Binding-site contacts:
Ligand atom C4 contacts residue ARG343 of chain 1.A at 3.4 Å.
Ligand atom C1 contacts residue ASN627 of chain 2.A at 1.4 Å.
Ligand atom C1 contacts residue ARG343 of chain 1.A at 4.0 Å.
Ligand atom O2 contacts residue ARG343 of chain 1.A at 3.4 Å (salt-bridge).
Ligand atom C8 contacts residue SER623 of chain 2.A at 3.9 Å.
Ligand atom N2 contacts residue SER623 of chain 2.A at 2.9 Å (h-bond).
Ligand atom O3 contacts residue ARG343 of chain 1.A at 3.0 Å (salt-bridge).
Ligand atom C2 contacts residue GLU265 of chain 1.A at 3.0 Å.
Ligand atom C1 contacts residue GLU265 of chain 1.A at 3.9 Å.
Ligand atom C5 contacts residue ASN627 of chain 2.A at 3.6 Å.
Ligand atom C1 contacts residue GLN729 of chain 2.A at 3.8 Å.
Ligand atom C8 contacts residue SER620 of chain 2.A at 3.5 Å.
Ligand atom C2 contacts residue ASN627 of chain 2.A at 2.4 Å.
Ligand atom C3 contacts residue ARG343 of chain 1.A at 3.7 Å.
Ligand atom C2 contacts residue ARG343 of chain 1.A at 3.8 Å.
Ligand atom C5 contacts residue GLU265 of chain 1.A at 3.2 Å.
Ligand atom C3 contacts residue GLU265 of chain 1.A at 3.5 Å.
Ligand atom C6 contacts residue HIS101 of chain 1.A at 3.9 Å.
Ligand atom O3 contacts residue GLU265 of chain 1.A at 2.9 Å (salt-bridge).
Ligand atom C2 contacts residue GLN729 of chain 2.A at 3.7 Å.
Ligand atom O4 contacts residue GLU265 of chain 1.A at 2.9 Å (salt-bridge).
Ligand atom C8 contacts residue TYR266 of chain 1.A at 3.7 Å (hydrophobic).
Ligand atom O5 contacts residue HIS101 of chain 1.A at 3.4 Å.
Ligand atom N2 contacts residue ASN627 of chain 2.A at 2.9 Å (h-bond).
Ligand atom C8 contacts residue ALA624 of chain 2.A at 3.8 Å (hydrophobic).
Ligand atom O2 contacts residue HIS101 of chain 1.A at 2.9 Å (h-bond).
Ligand atom C4 contacts residue GLU265 of chain 1.A at 3.5 Å.
Ligand atom C7 contacts residue ASN627 of chain 2.A at 3.8 Å.
Ligand atom C3 contacts residue ARG343 of chain 1.A at 3.7 Å.
Ligand atom O4 contacts residue ARG343 of chain 1.A at 3.7 Å.
Ligand atom C1 contacts residue SER623 of chain 2.A at 3.7 Å.
Ligand atom C2 contacts residue SER623 of chain 2.A at 3.7 Å.
Ligand atom C7 contacts residue GLN729 of chain 2.A at 3.4 Å.
Ligand atom C3 contacts residue GLU265 of chain 1.A at 3.6 Å.
Ligand atom O2 contacts residue GLU265 of chain 1.A at 2.5 Å (salt-bridge).
Ligand atom O5 contacts residue ASN627 of chain 2.A at 2.3 Å (h-bond).
Ligand atom C3 contacts residue ASN627 of chain 2.A at 3.8 Å.
Ligand atom O7 contacts residue GLN729 of chain 2.A at 3.3 Å.
Ligand atom C7 contacts residue SER623 of chain 2.A at 3.9 Å.
Ligand atom N2 contacts residue GLN729 of chain 2.A at 3.6 Å (h-bond).

Sequence of chain 1.A:
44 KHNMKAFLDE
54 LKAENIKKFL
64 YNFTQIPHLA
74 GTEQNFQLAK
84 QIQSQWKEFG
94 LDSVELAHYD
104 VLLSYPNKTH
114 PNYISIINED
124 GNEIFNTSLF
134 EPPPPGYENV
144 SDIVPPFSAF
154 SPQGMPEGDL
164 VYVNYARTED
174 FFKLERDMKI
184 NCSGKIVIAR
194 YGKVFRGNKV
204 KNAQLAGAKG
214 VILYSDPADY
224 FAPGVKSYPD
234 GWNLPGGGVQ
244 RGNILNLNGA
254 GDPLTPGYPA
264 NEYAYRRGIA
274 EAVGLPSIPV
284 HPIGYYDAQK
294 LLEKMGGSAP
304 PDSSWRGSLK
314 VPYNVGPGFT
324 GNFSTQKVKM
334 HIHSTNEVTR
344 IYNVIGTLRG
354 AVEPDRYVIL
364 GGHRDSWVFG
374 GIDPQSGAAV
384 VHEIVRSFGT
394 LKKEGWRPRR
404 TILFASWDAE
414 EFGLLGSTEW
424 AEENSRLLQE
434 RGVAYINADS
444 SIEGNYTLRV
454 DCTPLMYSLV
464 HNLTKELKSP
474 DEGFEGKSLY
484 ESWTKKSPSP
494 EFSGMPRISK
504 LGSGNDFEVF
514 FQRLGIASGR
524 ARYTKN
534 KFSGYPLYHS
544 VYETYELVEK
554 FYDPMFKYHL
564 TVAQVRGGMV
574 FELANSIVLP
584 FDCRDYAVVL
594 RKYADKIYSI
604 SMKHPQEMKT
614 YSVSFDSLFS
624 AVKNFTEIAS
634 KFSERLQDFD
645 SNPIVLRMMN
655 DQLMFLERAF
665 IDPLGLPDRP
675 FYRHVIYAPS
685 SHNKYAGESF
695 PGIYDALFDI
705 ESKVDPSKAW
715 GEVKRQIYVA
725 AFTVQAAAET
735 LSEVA

Sequence of chain 2.A:
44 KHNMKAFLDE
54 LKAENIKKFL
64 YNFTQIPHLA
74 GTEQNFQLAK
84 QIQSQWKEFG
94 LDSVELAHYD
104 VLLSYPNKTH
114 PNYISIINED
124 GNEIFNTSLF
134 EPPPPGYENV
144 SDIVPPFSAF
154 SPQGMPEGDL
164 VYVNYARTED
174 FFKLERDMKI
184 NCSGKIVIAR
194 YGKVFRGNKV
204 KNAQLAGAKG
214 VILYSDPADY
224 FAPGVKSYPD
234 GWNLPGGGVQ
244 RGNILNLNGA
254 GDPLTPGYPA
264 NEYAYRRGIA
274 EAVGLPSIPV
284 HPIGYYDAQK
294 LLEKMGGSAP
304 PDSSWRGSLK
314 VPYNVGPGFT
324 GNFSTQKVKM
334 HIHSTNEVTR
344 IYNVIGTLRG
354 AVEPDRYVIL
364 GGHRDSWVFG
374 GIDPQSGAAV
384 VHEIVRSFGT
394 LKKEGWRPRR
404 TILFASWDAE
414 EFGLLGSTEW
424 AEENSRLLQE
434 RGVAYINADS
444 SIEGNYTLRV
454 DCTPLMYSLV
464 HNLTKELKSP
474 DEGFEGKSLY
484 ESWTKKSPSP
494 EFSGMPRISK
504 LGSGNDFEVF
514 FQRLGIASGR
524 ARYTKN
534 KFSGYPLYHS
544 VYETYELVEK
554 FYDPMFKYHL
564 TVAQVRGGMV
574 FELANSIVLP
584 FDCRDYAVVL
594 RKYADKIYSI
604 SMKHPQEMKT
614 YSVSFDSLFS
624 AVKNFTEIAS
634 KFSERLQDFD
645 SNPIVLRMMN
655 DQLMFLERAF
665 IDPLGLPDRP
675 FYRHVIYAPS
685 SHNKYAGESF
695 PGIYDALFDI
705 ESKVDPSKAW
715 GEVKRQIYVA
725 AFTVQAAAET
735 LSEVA

The small molecule below binds the protein below.
Small molecule (SMILES): CC(=O)N[C@H]1[C@H](O[C@H]2[C@H](O)[C@@H](NC(C)=O)CO[C@@H]2CO)O[C@H](CO)[C@@H](O[C@@H]2O[C@H](CO)[C@@H](O)[C@H](O[C@H]3O[C@H](CO)[C@@H](O)[C@H](O)[C@@H]3O)[C@@H]2O)[C@@H]1O